This protein binds this small molecule.
Small molecule (SMILES): [H]/N=C(\N)NOCC[C@H](N)C(=O)O

Binding-site contacts:
Ligand atom CZ contacts residue GLY291 of chain 6.A at 3.7 Å.
Ligand atom CA contacts residue THR286 of chain 6.A at 3.5 Å.
Ligand atom CA contacts residue TRP25 of chain 6.A at 3.5 Å (hydrophobic).
Ligand atom OXT contacts residue GLU283 of chain 6.A at 3.6 Å (salt-bridge).
Ligand atom CG contacts residue ASP287 of chain 6.A at 3.3 Å.
Ligand atom O contacts residue LYS293 of chain 6.A at 2.5 Å (salt-bridge).
Ligand atom N contacts residue THR286 of chain 6.A at 3.0 Å (h-bond).
Ligand atom OD contacts residue ASP287 of chain 6.A at 2.9 Å (salt-bridge).
Ligand atom OXT contacts residue HIS270 of chain 6.A at 3.6 Å.
Ligand atom C contacts residue LYS293 of chain 6.A at 3.7 Å.
Ligand atom NH2 contacts residue GLY291 of chain 6.A at 2.6 Å (h-bond).
Ligand atom CA contacts residue GLU283 of chain 6.A at 3.4 Å.
Ligand atom NE contacts residue GLY289 of chain 6.A at 3.7 Å.
Ligand atom NH2 contacts residue THR292 of chain 6.A at 3.4 Å.
Ligand atom NE contacts residue ALA288 of chain 6.A at 3.2 Å (h-bond).
Ligand atom CZ contacts residue ALA288 of chain 6.A at 3.4 Å (hydrophobic).
Ligand atom C contacts residue HIS270 of chain 6.A at 3.8 Å.
Ligand atom CB contacts residue THR286 of chain 6.A at 3.3 Å.
Ligand atom O contacts residue TRP25 of chain 6.A at 3.5 Å.
Ligand atom C contacts residue TRP25 of chain 6.A at 3.4 Å (hydrophobic).
Ligand atom N contacts residue LEU284 of chain 6.A at 2.8 Å (h-bond).
Ligand atom CZ contacts residue GLU283 of chain 6.A at 3.3 Å.
Ligand atom NH2 contacts residue GLU283 of chain 6.A at 3.1 Å (salt-bridge).
Ligand atom CZ contacts residue SER233 of chain 6.A at 3.3 Å.
Ligand atom N contacts residue GLU283 of chain 6.A at 2.8 Å (salt-bridge).
Ligand atom CZ contacts residue LYS293 of chain 6.A at 3.7 Å.
Ligand atom N contacts residue TRP25 of chain 6.A at 3.3 Å.
Ligand atom NH2 contacts residue SER233 of chain 6.A at 2.8 Å (h-bond).
Ligand atom NH2 contacts residue LYS293 of chain 6.A at 3.0 Å (salt-bridge).
Ligand atom OD contacts residue GLY289 of chain 6.A at 3.7 Å.
Ligand atom OXT contacts residue LYS211 of chain 6.A at 2.3 Å (salt-bridge).
Ligand atom NE contacts residue GLU283 of chain 6.A at 2.6 Å (salt-bridge).
Ligand atom O contacts residue HIS270 of chain 6.A at 3.5 Å.
Ligand atom NH1 contacts residue SER233 of chain 6.A at 3.0 Å (h-bond).
Ligand atom CB contacts residue ASP287 of chain 6.A at 3.6 Å.
Ligand atom CB contacts residue GLU283 of chain 6.A at 3.0 Å.
Ligand atom O contacts residue LYS211 of chain 6.A at 2.9 Å (salt-bridge).
Ligand atom C contacts residue LYS211 of chain 6.A at 3.0 Å.
Ligand atom NH1 contacts residue ALA288 of chain 6.A at 3.5 Å (h-bond).
Ligand atom OD contacts residue ALA288 of chain 6.A at 3.0 Å (h-bond).

Sequence of chain 6.A:
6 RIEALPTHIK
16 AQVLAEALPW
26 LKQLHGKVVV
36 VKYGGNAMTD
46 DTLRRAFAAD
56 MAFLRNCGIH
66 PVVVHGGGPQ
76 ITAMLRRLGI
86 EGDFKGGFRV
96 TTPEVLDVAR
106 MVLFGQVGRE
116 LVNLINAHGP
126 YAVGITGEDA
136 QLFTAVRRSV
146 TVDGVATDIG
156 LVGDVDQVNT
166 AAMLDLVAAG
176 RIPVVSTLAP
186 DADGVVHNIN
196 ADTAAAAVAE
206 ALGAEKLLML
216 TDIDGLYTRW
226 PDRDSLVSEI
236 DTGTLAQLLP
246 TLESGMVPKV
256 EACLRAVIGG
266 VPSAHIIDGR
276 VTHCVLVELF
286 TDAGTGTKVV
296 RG